A protein and the small-molecule ligand that binds it are described below.
Small molecule (SMILES): Nc1ncnc2c1ncn2[C@@H]1O[C@H](CO[P](=O)(O)O[C@H]2[C@@H](O)[C@H](n3cnc4c(N)ncnc43)O[C@@H]2CO[P](=O)(O)O[C@H]2[C@@H](O)[C@H](n3cnc4c(N)ncnc43)O[C@@H]2COP(=O)(O)O)[C@@H](O)[C@H]1O

Binding-site contacts:
Ligand atom C6 contacts residue U2 of chain 60.C at 4.1 Å.
Ligand atom N3 contacts residue U2 of chain 60.C at 3.7 Å.
Ligand atom N6 contacts residue U3 of chain 60.C at 3.0 Å (h-bond).
Ligand atom N6 contacts residue U2 of chain 60.C at 4.2 Å.
Ligand atom C4 contacts residue U2 of chain 60.C at 4.3 Å.
Ligand atom N1 contacts residue U1 of chain 60.C at 2.8 Å (h-bond).
Ligand atom C6 contacts residue U3 of chain 60.C at 3.3 Å.
Ligand atom C2 contacts residue U2 of chain 60.C at 3.2 Å.
Ligand atom N1 contacts residue U2 of chain 60.C at 3.5 Å (h-bond).
Ligand atom N3 contacts residue U3 of chain 60.C at 4.2 Å.
Ligand atom N1 contacts residue U3 of chain 60.C at 2.7 Å (h-bond).
Ligand atom C2 contacts residue U3 of chain 60.C at 3.0 Å.
Ligand atom C2 contacts residue U1 of chain 60.C at 3.5 Å.
Ligand atom C6 contacts residue U1 of chain 60.C at 3.6 Å.
Ligand atom N6 contacts residue U1 of chain 60.C at 2.8 Å (h-bond).